Sequence of chain 1.E:
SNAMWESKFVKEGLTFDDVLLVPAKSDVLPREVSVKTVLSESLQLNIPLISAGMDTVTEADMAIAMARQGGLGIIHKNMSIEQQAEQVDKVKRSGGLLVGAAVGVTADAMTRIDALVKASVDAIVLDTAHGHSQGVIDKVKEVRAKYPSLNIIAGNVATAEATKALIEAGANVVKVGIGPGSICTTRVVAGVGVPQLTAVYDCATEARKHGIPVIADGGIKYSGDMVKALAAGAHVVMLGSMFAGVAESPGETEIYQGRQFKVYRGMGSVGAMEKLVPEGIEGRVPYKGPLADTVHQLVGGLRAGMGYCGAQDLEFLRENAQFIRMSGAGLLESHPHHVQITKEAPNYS

This small molecule binds to this protein.
Small molecule (SMILES): O=C(Cn1c(-c2ccccn2)nc2ccccc21)Nc1ccc2ccccc2c1

Sequence of chain 1.F:
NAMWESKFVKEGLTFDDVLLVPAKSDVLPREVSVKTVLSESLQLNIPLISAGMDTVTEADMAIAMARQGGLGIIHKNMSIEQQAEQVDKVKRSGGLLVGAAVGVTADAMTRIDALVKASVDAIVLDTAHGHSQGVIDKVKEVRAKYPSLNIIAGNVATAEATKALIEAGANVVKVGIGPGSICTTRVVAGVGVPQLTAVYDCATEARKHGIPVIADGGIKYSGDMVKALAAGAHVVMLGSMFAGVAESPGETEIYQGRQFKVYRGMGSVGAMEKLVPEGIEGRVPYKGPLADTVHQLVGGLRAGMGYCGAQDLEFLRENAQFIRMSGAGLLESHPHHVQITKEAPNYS

Binding-site contacts:
Ligand atom O contacts residue LEU310 of chain 1.E at 3.8 Å.
Ligand atom C18 contacts residue PRO51 of chain 1.F at 3.9 Å (hydrophobic).
Ligand atom C25 contacts residue GLY341 of chain 1.F at 3.5 Å.
Ligand atom C11 contacts residue MET294 of chain 1.E at 3.9 Å (hydrophobic).
Ligand atom C1 contacts residue MET294 of chain 1.E at 3.4 Å (hydrophobic).
Ligand atom N4 contacts residue ALA150 of chain 1.E at 3.7 Å.
Ligand atom C25 contacts residue PRO51 of chain 1.F at 3.9 Å (hydrophobic).
Ligand atom C26 contacts residue VAL49 of chain 1.F at 3.9 Å (hydrophobic).
Ligand atom C25 contacts residue HIS151 of chain 1.E at 3.9 Å.
Ligand atom C26 contacts residue HIS151 of chain 1.E at 4.0 Å.
Ligand atom C39 contacts residue IMP1 of chain 1.W at 3.9 Å.
Ligand atom C9 contacts residue MET294 of chain 1.E at 3.8 Å (hydrophobic).
Ligand atom C2 contacts residue GLU313 of chain 1.E at 3.6 Å.
Ligand atom N3 contacts residue GLY289 of chain 1.E at 3.5 Å.
Ligand atom C1 contacts residue LEU310 of chain 1.E at 3.9 Å (hydrophobic).
Ligand atom C26 contacts residue SER154 of chain 1.E at 3.9 Å.
Ligand atom C5 contacts residue ALA338 of chain 1.F at 3.7 Å (hydrophobic).
Ligand atom C12 contacts residue ALA150 of chain 1.E at 3.7 Å (hydrophobic).
Ligand atom C13 contacts residue GLU313 of chain 1.E at 3.5 Å.
Ligand atom C3 contacts residue MET294 of chain 1.E at 3.9 Å (hydrophobic).
Ligand atom C2 contacts residue TYR342 of chain 1.F at 3.5 Å (hydrophobic).
Ligand atom C10 contacts residue MET294 of chain 1.E at 3.4 Å (hydrophobic).
Ligand atom C17 contacts residue GLU313 of chain 1.E at 3.4 Å.
Ligand atom C41 contacts residue IMP1 of chain 1.W at 3.6 Å.
Ligand atom C41 contacts residue GLU313 of chain 1.E at 3.7 Å.
Ligand atom C13 contacts residue ALA150 of chain 1.E at 3.9 Å (hydrophobic).
Ligand atom C6 contacts residue GLY289 of chain 1.E at 3.7 Å.
Ligand atom N1 contacts residue MET294 of chain 1.E at 3.9 Å.
Ligand atom C40 contacts residue IMP1 of chain 1.W at 3.3 Å.
Ligand atom C14 contacts residue MET294 of chain 1.E at 3.7 Å (hydrophobic).
Ligand atom C4 contacts residue GLU313 of chain 1.E at 3.6 Å.
Ligand atom C41 contacts residue THR207 of chain 1.E at 3.6 Å.
Ligand atom C9 contacts residue MET288 of chain 1.E at 4.0 Å (hydrophobic).
Ligand atom C27 contacts residue LEU50 of chain 1.F at 3.7 Å (hydrophobic).
Ligand atom C5 contacts residue PRO51 of chain 1.F at 3.8 Å (hydrophobic).
Ligand atom N42 contacts residue GLU313 of chain 1.E at 3.8 Å.
Ligand atom N4 contacts residue GLU313 of chain 1.E at 2.7 Å (salt-bridge).
Ligand atom C4 contacts residue ALA150 of chain 1.E at 3.6 Å (hydrophobic).
Ligand atom C5 contacts residue TYR342 of chain 1.F at 3.8 Å (hydrophobic).
Ligand atom N3 contacts residue MET288 of chain 1.E at 3.7 Å.